Sequence of chain 1.B:
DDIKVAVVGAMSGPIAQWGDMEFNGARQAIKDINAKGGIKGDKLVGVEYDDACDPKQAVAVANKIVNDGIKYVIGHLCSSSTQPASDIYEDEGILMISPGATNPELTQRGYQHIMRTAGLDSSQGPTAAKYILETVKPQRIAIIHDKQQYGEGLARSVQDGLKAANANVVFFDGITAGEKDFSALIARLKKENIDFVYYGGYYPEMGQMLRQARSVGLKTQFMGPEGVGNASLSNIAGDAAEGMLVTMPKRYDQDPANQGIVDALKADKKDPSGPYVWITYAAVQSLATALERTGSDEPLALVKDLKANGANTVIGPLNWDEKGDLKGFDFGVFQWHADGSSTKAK

Binding-site contacts:
Ligand atom CA contacts residue GLU226 of chain 1.B at 3.6 Å.
Ligand atom N contacts residue TYR150 of chain 1.B at 3.4 Å.
Ligand atom O contacts residue TYR150 of chain 1.B at 3.3 Å.
Ligand atom OXT contacts residue SER79 of chain 1.B at 3.1 Å (h-bond).
Ligand atom OXT contacts residue CYS78 of chain 1.B at 3.4 Å.
Ligand atom O contacts residue GLY100 of chain 1.B at 3.7 Å.
Ligand atom CD2 contacts residue GLU226 of chain 1.B at 3.4 Å.
Ligand atom CB contacts residue GLY100 of chain 1.B at 3.4 Å.
Ligand atom O contacts residue SER79 of chain 1.B at 2.7 Å (h-bond).
Ligand atom C contacts residue CYS78 of chain 1.B at 4.0 Å (hydrophobic).
Ligand atom CG contacts residue TYR276 of chain 1.B at 3.8 Å (hydrophobic).
Ligand atom N contacts residue GLU226 of chain 1.B at 2.8 Å (salt-bridge).
Ligand atom CB contacts residue GLU226 of chain 1.B at 4.1 Å.
Ligand atom CA contacts residue THR102 of chain 1.B at 4.0 Å.
Ligand atom CD2 contacts residue TRP18 of chain 1.B at 3.9 Å (hydrophobic).
Ligand atom CD1 contacts residue TYR276 of chain 1.B at 3.8 Å (hydrophobic).
Ligand atom N contacts residue GLY100 of chain 1.B at 2.7 Å (h-bond).
Ligand atom C contacts residue THR102 of chain 1.B at 4.0 Å.
Ligand atom CA contacts residue GLY100 of chain 1.B at 3.5 Å.
Ligand atom C contacts residue TYR202 of chain 1.B at 3.7 Å (hydrophobic).
Ligand atom C contacts residue TYR150 of chain 1.B at 3.1 Å (hydrophobic).
Ligand atom CG contacts residue GLU226 of chain 1.B at 3.5 Å.
Ligand atom CD2 contacts residue GLY227 of chain 1.B at 3.6 Å.
Ligand atom CA contacts residue TYR150 of chain 1.B at 3.3 Å (hydrophobic).
Ligand atom O contacts residue ALA101 of chain 1.B at 3.5 Å.
Ligand atom CD1 contacts residue LEU77 of chain 1.B at 3.9 Å (hydrophobic).
Ligand atom CD1 contacts residue TRP18 of chain 1.B at 3.9 Å (hydrophobic).
Ligand atom OXT contacts residue TYR150 of chain 1.B at 3.5 Å.
Ligand atom N contacts residue THR102 of chain 1.B at 3.0 Å (h-bond).
Ligand atom N contacts residue TYR276 of chain 1.B at 3.6 Å.
Ligand atom O contacts residue CYS78 of chain 1.B at 4.1 Å.
Ligand atom CG contacts residue GLY100 of chain 1.B at 3.9 Å.
Ligand atom OXT contacts residue TYR202 of chain 1.B at 2.6 Å (h-bond).
Ligand atom CD2 contacts residue TYR276 of chain 1.B at 4.2 Å (hydrophobic).
Ligand atom CB contacts residue LEU77 of chain 1.B at 3.6 Å (hydrophobic).
Ligand atom C contacts residue SER79 of chain 1.B at 3.6 Å.
Ligand atom CD2 contacts residue TYR202 of chain 1.B at 3.9 Å (hydrophobic).
Ligand atom C contacts residue GLY100 of chain 1.B at 3.9 Å.
Ligand atom O contacts residue THR102 of chain 1.B at 3.1 Å (h-bond).
Ligand atom CB contacts residue TYR202 of chain 1.B at 4.2 Å (hydrophobic).

A protein and the small-molecule ligand that binds it are described below.
Small molecule (SMILES): CC(C)C[C@H](N)C(=O)O